Sequence of chain 1.A:
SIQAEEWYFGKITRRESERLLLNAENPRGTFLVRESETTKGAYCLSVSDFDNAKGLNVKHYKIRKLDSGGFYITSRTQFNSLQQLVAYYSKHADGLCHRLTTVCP

A small-molecule ligand and the protein it binds are described below.
Small molecule (SMILES): O=C(O)C(C(=O)O)c1ccccc1

Binding-site contacts:
Ligand atom O19 contacts residue LYS62 of chain 1.A at 2.8 Å (salt-bridge).
Ligand atom C14 contacts residue THR38 of chain 1.A at 3.6 Å.
Ligand atom C6 contacts residue CYS44 of chain 1.A at 3.2 Å (hydrophobic).
Ligand atom C14 contacts residue SER36 of chain 1.A at 3.4 Å.
Ligand atom O18 contacts residue GLU37 of chain 1.A at 3.6 Å.
Ligand atom C2 contacts residue ARG14 of chain 1.A at 4.1 Å.
Ligand atom O19 contacts residue SER36 of chain 1.A at 2.5 Å (h-bond).
Ligand atom O16 contacts residue SER36 of chain 1.A at 3.8 Å.
Ligand atom O17 contacts residue ARG34 of chain 1.A at 2.8 Å (salt-bridge).
Ligand atom C4 contacts residue CYS44 of chain 1.A at 3.7 Å (hydrophobic).
Ligand atom O16 contacts residue ARG34 of chain 1.A at 2.8 Å (salt-bridge).
Ligand atom C1 contacts residue HIS60 of chain 1.A at 3.5 Å.
Ligand atom C5 contacts residue LYS62 of chain 1.A at 3.9 Å.
Ligand atom O16 contacts residue GLU37 of chain 1.A at 2.9 Å (salt-bridge).
Ligand atom O19 contacts residue THR39 of chain 1.A at 4.0 Å.
Ligand atom O16 contacts residue CYS44 of chain 1.A at 3.9 Å.
Ligand atom C4 contacts residue LYS62 of chain 1.A at 3.9 Å.
Ligand atom C13 contacts residue CYS44 of chain 1.A at 3.8 Å (hydrophobic).
Ligand atom C13 contacts residue ARG34 of chain 1.A at 3.4 Å.
Ligand atom C13 contacts residue GLU37 of chain 1.A at 4.1 Å.
Ligand atom O18 contacts residue SER36 of chain 1.A at 3.9 Å.
Ligand atom C6 contacts residue HIS60 of chain 1.A at 3.8 Å.
Ligand atom O18 contacts residue THR38 of chain 1.A at 2.8 Å (h-bond).
Ligand atom O19 contacts residue THR38 of chain 1.A at 3.8 Å.
Ligand atom C13 contacts residue ARG14 of chain 1.A at 3.6 Å.
Ligand atom C3 contacts residue ARG14 of chain 1.A at 3.6 Å.
Ligand atom C3 contacts residue LYS62 of chain 1.A at 4.2 Å.
Ligand atom O19 contacts residue GLU37 of chain 1.A at 3.9 Å.
Ligand atom C6 contacts residue LYS62 of chain 1.A at 3.4 Å.
Ligand atom O17 contacts residue ARG14 of chain 1.A at 2.7 Å (salt-bridge).
Ligand atom C5 contacts residue CYS44 of chain 1.A at 2.6 Å (hydrophobic).
Ligand atom C1 contacts residue TYR61 of chain 1.A at 4.0 Å (hydrophobic).
Ligand atom C12 contacts residue ARG14 of chain 1.A at 3.8 Å.
Ligand atom C12 contacts residue CYS44 of chain 1.A at 3.9 Å (hydrophobic).
Ligand atom C1 contacts residue LYS62 of chain 1.A at 3.6 Å.
Ligand atom C14 contacts residue GLU37 of chain 1.A at 3.8 Å.
Ligand atom C14 contacts residue LYS62 of chain 1.A at 3.7 Å.
Ligand atom C4 contacts residue ARG14 of chain 1.A at 3.5 Å.
Ligand atom C6 contacts residue TYR61 of chain 1.A at 3.5 Å (hydrophobic).
Ligand atom C5 contacts residue ARG14 of chain 1.A at 4.1 Å.